Binding-site contacts:
Ligand atom PG contacts residue MG1 of chain 1.J at 3.2 Å.
Ligand atom O3B contacts residue GLY44 of chain 1.A at 3.0 Å (h-bond).
Ligand atom O2B contacts residue MG1 of chain 1.J at 2.0 Å.
Ligand atom O1A contacts residue ARG3 of chain 1.A at 3.6 Å.
Ligand atom O3B contacts residue ARG200 of chain 1.A at 3.4 Å (salt-bridge).
Ligand atom O3G contacts residue ARG153 of chain 1.F at 3.2 Å (salt-bridge).
Ligand atom C2 contacts residue PRO4 of chain 1.A at 3.7 Å (hydrophobic).
Ligand atom S1G contacts residue LYS47 of chain 1.A at 2.7 Å (salt-bridge).
Ligand atom O3B contacts residue MG1 of chain 1.J at 3.5 Å.
Ligand atom O3A contacts residue ARG200 of chain 1.A at 3.7 Å.
Ligand atom O1B contacts residue GLY44 of chain 1.A at 3.7 Å.
Ligand atom O2G contacts residue THR48 of chain 1.A at 3.8 Å.
Ligand atom O2A contacts residue MG1 of chain 1.J at 3.9 Å.
Ligand atom S1G contacts residue THR141 of chain 1.A at 3.5 Å (h-bond).
Ligand atom O2B contacts residue THR48 of chain 1.A at 2.9 Å (h-bond).
Ligand atom O2' contacts residue ARG3 of chain 1.A at 3.7 Å.
Ligand atom O2A contacts residue ARG3 of chain 1.A at 3.3 Å (salt-bridge).
Ligand atom O1A contacts residue THR48 of chain 1.A at 3.4 Å (h-bond).
Ligand atom PA contacts residue ARG3 of chain 1.A at 3.8 Å.
Ligand atom O2A contacts residue ARG200 of chain 1.A at 3.7 Å.
Ligand atom O1A contacts residue THR49 of chain 1.A at 3.0 Å (h-bond).
Ligand atom O3A contacts residue GLY46 of chain 1.A at 3.7 Å.
Ligand atom N7 contacts residue LEU45 of chain 1.A at 3.8 Å.
Ligand atom N6 contacts residue TYR10 of chain 1.A at 3.6 Å.
Ligand atom O2A contacts residue GLU110 of chain 1.F at 3.8 Å.
Ligand atom N6 contacts residue TYR163 of chain 1.A at 3.5 Å (h-bond).
Ligand atom C2' contacts residue THR49 of chain 1.A at 3.7 Å.
Ligand atom N7 contacts residue TYR163 of chain 1.A at 3.6 Å (h-bond).
Ligand atom O1A contacts residue LYS47 of chain 1.A at 3.6 Å (salt-bridge).
Ligand atom O1B contacts residue GLY46 of chain 1.A at 3.6 Å.
Ligand atom O2' contacts residue LEU2 of chain 1.A at 3.7 Å.
Ligand atom N6 contacts residue ILE11 of chain 1.A at 2.9 Å (h-bond).
Ligand atom O3A contacts residue GLY44 of chain 1.A at 3.3 Å.
Ligand atom PB contacts residue MG1 of chain 1.J at 3.3 Å.
Ligand atom O1B contacts residue LYS47 of chain 1.A at 3.0 Å (salt-bridge).
Ligand atom O2G contacts residue MG1 of chain 1.J at 1.9 Å.
Ligand atom O1A contacts residue GLY46 of chain 1.A at 3.3 Å.
Ligand atom PB contacts residue GLY44 of chain 1.A at 3.7 Å.
Ligand atom N1 contacts residue PRO4 of chain 1.A at 3.8 Å.
Ligand atom S1G contacts residue PRO43 of chain 1.A at 3.8 Å.

Sequence of chain 1.F:
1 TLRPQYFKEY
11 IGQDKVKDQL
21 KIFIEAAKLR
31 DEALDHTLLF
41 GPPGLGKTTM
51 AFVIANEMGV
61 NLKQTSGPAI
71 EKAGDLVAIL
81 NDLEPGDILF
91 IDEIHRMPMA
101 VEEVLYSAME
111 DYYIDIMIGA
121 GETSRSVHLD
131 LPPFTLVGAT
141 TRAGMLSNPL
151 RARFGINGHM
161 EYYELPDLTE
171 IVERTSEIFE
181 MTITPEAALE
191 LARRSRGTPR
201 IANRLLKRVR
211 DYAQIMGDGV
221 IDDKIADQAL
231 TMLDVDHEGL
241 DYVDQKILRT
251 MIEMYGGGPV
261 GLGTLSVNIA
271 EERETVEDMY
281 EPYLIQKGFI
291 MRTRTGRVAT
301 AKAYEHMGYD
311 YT

Sequence of chain 1.A:
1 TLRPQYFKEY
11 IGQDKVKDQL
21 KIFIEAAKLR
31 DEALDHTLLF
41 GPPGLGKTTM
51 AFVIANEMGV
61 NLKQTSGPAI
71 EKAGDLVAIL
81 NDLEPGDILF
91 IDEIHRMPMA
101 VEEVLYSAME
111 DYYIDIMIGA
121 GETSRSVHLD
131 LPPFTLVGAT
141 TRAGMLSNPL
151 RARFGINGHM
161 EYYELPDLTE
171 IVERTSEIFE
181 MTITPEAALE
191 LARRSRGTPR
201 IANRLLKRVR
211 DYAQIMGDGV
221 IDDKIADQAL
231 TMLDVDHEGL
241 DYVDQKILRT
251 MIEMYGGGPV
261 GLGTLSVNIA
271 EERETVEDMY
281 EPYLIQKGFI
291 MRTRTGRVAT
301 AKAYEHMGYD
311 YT

The protein below binds the small molecule below.
Small molecule (SMILES): Nc1ncnc2c1ncn2[C@@H]1O[C@H](COP(=O)(O)OP(=O)(O)OP(O)(O)=S)[C@@H](O)[C@H]1O